A small-molecule ligand and the protein it binds are described below.
Small molecule (SMILES): CCC1=C(C)/C(=C/c2[nH]c(Cc3[nH]c(CC4=NC(=O)[C@H](C)[C@H]4CC)c(C)c3CCC(=O)O)c(CCC(=O)O)c2C)NC1=O

Binding-site contacts:
Ligand atom O1D contacts residue SER72 of chain 1.C at 2.8 Å.
Ligand atom OC contacts residue ALA75 of chain 1.C at 3.0 Å (h-bond).
Ligand atom CBB contacts residue TYR90 of chain 1.C at 3.5 Å (hydrophobic).
Ligand atom CAD contacts residue SER72 of chain 1.C at 3.2 Å.
Ligand atom C1C contacts residue TRP128 of chain 1.C at 3.5 Å (hydrophobic).
Ligand atom CHD contacts residue ASP87 of chain 1.C at 3.5 Å.
Ligand atom C4C contacts residue CYS84 of chain 1.C at 3.5 Å (hydrophobic).
Ligand atom CMC contacts residue CYS84 of chain 1.C at 3.6 Å (hydrophobic).
Ligand atom NA contacts residue ASP87 of chain 1.C at 2.8 Å (salt-bridge).
Ligand atom CMD contacts residue GLN73 of chain 1.C at 3.5 Å.
Ligand atom CMD contacts residue SER72 of chain 1.C at 3.5 Å.
Ligand atom O1D contacts residue GLN73 of chain 1.C at 3.3 Å (h-bond).
Ligand atom NC contacts residue GLN73 of chain 1.C at 2.9 Å (h-bond).
Ligand atom C1C contacts residue ALA75 of chain 1.C at 3.5 Å (hydrophobic).
Ligand atom C1A contacts residue ARG86 of chain 1.C at 3.1 Å.
Ligand atom CAB contacts residue TYR110 of chain 1.C at 3.2 Å (hydrophobic).
Ligand atom OC contacts residue THR66 of chain 1.C at 3.6 Å.
Ligand atom CGD contacts residue SER72 of chain 1.C at 3.3 Å.
Ligand atom C1D contacts residue ASP87 of chain 1.C at 3.5 Å.
Ligand atom O2A contacts residue LYS83 of chain 1.C at 2.9 Å (salt-bridge).
Ligand atom C3C contacts residue TRP128 of chain 1.C at 3.5 Å (hydrophobic).
Ligand atom CBD contacts residue SER72 of chain 1.C at 3.5 Å.
Ligand atom OC contacts residue TYR74 of chain 1.C at 3.3 Å.
Ligand atom C4A contacts residue ARG86 of chain 1.C at 3.3 Å.
Ligand atom O1A contacts residue ARG86 of chain 1.C at 2.7 Å (salt-bridge).
Ligand atom NA contacts residue ARG86 of chain 1.C at 2.9 Å (salt-bridge).
Ligand atom C2C contacts residue CYS84 of chain 1.C at 3.0 Å (hydrophobic).
Ligand atom CHD contacts residue TYR129 of chain 1.C at 3.5 Å (hydrophobic).
Ligand atom CAA contacts residue PHE122 of chain 1.C at 3.5 Å (hydrophobic).
Ligand atom OC contacts residue GLN73 of chain 1.C at 3.5 Å (h-bond).
Ligand atom NC contacts residue TRP128 of chain 1.C at 3.3 Å.
Ligand atom CBB contacts residue TYR110 of chain 1.C at 3.5 Å (hydrophobic).
Ligand atom CHD contacts residue CYS84 of chain 1.C at 3.5 Å (hydrophobic).
Ligand atom ND contacts residue ASP87 of chain 1.C at 2.9 Å (salt-bridge).
Ligand atom C3D contacts residue LYS83 of chain 1.C at 3.6 Å.
Ligand atom CBC contacts residue CYS84 of chain 1.C at 2.5 Å (hydrophobic).
Ligand atom CAC contacts residue CYS84 of chain 1.C at 1.8 Å (hydrophobic).
Ligand atom C2D contacts residue LYS83 of chain 1.C at 3.5 Å.
Ligand atom CHB contacts residue ASP87 of chain 1.C at 3.6 Å.
Ligand atom C3C contacts residue CYS84 of chain 1.C at 2.9 Å (hydrophobic).

Sequence of chain 1.C:
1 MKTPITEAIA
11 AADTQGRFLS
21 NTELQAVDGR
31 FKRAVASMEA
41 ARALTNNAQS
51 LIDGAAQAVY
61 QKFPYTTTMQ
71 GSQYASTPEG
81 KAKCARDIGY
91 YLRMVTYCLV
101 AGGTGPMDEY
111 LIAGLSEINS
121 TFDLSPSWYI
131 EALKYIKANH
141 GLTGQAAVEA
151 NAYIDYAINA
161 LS